Binding-site contacts:
Ligand atom C14 contacts residue CLR1 of chain 1.O at 4.5 Å.
Ligand atom C10 contacts residue CLR1 of chain 1.H at 4.2 Å.
Ligand atom C4 contacts residue CLR1 of chain 1.H at 3.6 Å.
Ligand atom C7 contacts residue CLR1 of chain 1.O at 4.0 Å.
Ligand atom C21 contacts residue CLR1 of chain 1.H at 3.8 Å.
Ligand atom C19 contacts residue CLR1 of chain 1.H at 3.0 Å.
Ligand atom C19 contacts residue PHE959 of chain 1.A at 4.4 Å (hydrophobic).
Ligand atom C9 contacts residue CLR1 of chain 1.H at 4.5 Å.
Ligand atom C22 contacts residue CLR1 of chain 1.O at 4.3 Å.
Ligand atom C6 contacts residue CLR1 of chain 1.H at 4.4 Å.
Ligand atom C26 contacts residue ILE864 of chain 1.A at 3.4 Å (hydrophobic).
Ligand atom C15 contacts residue CLR1 of chain 1.O at 4.4 Å.
Ligand atom C21 contacts residue LEU860 of chain 1.A at 3.4 Å (hydrophobic).
Ligand atom C17 contacts residue CLR1 of chain 1.O at 4.5 Å.
Ligand atom C10 contacts residue ARG958 of chain 1.A at 4.3 Å.
Ligand atom C3 contacts residue CLR1 of chain 1.H at 4.4 Å.
Ligand atom C24 contacts residue CLR1 of chain 1.H at 3.6 Å.
Ligand atom C16 contacts residue CLR1 of chain 1.O at 3.5 Å.
Ligand atom C5 contacts residue CLR1 of chain 1.H at 4.2 Å.
Ligand atom C12 contacts residue ARG958 of chain 1.A at 4.1 Å.
Ligand atom C2 contacts residue TYR962 of chain 1.A at 4.4 Å (hydrophobic).
Ligand atom C27 contacts residue CLR1 of chain 1.O at 3.4 Å.
Ligand atom C11 contacts residue CLR1 of chain 1.H at 4.3 Å.
Ligand atom C3 contacts residue ARG958 of chain 1.A at 4.3 Å.
Ligand atom C11 contacts residue ARG958 of chain 1.A at 4.5 Å.
Ligand atom C1 contacts residue TYR962 of chain 1.A at 4.5 Å (hydrophobic).
Ligand atom C2 contacts residue ARG958 of chain 1.A at 3.4 Å.
Ligand atom C23 contacts residue CLR1 of chain 1.H at 4.0 Å.
Ligand atom C1 contacts residue ARG958 of chain 1.A at 3.1 Å.
Ligand atom C19 contacts residue TYR962 of chain 1.A at 4.1 Å (hydrophobic).
Ligand atom C27 contacts residue PHE951 of chain 1.A at 4.3 Å (hydrophobic).
Ligand atom C18 contacts residue CLR1 of chain 1.H at 3.1 Å.
Ligand atom C12 contacts residue PHE959 of chain 1.A at 3.8 Å (hydrophobic).
Ligand atom C9 contacts residue ARG958 of chain 1.A at 4.5 Å.
Ligand atom C12 contacts residue GLY955 of chain 1.A at 4.2 Å.
Ligand atom C11 contacts residue PHE959 of chain 1.A at 3.8 Å (hydrophobic).
Ligand atom O1 contacts residue CLR1 of chain 1.H at 4.0 Å.

This protein binds this small molecule.
Small molecule (SMILES): CC(C)CCC[C@@H](C)[C@H]1CC[C@H]2[C@@H]3CC=C4C[C@@H](O)CC[C@]4(C)[C@H]3CC[C@]12C

Sequence of chain 1.A:
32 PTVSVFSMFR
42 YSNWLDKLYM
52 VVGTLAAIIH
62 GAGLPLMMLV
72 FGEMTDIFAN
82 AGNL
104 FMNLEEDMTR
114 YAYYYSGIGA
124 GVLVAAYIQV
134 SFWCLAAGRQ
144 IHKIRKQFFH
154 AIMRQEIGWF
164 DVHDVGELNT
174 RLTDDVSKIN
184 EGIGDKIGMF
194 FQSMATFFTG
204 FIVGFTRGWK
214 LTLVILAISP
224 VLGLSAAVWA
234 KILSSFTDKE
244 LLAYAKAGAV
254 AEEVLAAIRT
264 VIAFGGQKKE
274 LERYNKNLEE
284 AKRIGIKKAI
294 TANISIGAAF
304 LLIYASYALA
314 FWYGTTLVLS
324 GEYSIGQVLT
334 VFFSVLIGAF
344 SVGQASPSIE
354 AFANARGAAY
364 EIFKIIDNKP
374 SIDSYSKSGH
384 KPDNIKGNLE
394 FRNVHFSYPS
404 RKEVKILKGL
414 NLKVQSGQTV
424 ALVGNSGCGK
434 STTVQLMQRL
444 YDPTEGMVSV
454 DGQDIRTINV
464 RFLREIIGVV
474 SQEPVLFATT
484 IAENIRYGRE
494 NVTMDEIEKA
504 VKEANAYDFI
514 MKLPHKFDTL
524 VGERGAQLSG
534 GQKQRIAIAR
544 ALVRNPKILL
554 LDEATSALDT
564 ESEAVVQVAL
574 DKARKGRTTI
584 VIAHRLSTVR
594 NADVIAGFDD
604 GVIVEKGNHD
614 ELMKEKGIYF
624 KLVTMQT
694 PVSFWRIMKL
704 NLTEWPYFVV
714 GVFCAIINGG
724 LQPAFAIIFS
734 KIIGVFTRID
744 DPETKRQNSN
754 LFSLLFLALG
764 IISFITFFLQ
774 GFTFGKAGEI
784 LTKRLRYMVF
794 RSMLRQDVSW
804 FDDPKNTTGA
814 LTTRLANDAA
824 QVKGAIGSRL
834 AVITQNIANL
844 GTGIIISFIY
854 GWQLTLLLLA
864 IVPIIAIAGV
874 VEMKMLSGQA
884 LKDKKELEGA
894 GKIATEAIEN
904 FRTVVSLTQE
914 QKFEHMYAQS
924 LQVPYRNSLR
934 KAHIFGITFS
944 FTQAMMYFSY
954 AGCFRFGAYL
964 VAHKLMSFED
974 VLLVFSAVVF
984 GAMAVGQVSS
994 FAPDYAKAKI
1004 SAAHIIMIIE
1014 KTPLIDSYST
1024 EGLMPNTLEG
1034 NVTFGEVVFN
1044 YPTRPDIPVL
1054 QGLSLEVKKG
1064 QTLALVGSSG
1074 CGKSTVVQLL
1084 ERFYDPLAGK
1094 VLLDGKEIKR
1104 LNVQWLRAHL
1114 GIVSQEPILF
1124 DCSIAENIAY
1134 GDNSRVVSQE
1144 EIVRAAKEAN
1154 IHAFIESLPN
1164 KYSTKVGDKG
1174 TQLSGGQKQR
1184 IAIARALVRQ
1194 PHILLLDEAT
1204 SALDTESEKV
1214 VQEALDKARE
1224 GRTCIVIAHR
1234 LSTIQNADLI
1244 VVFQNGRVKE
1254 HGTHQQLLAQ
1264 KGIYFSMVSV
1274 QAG